Binding-site contacts:
Ligand atom C11 contacts residue LEU141 of chain 1.B at 3.8 Å (hydrophobic).
Ligand atom N2 contacts residue CYS145 of chain 1.B at 3.9 Å.
Ligand atom C17 contacts residue HIS164 of chain 1.B at 3.6 Å.
Ligand atom C3 contacts residue GLN189 of chain 1.B at 3.6 Å.
Ligand atom O4 contacts residue MET165 of chain 1.B at 3.3 Å.
Ligand atom C1 contacts residue GLU166 of chain 1.B at 4.0 Å.
Ligand atom C10 contacts residue GLU166 of chain 1.B at 3.8 Å.
Ligand atom C9 contacts residue GLU166 of chain 1.B at 3.5 Å.
Ligand atom C8 contacts residue HIS163 of chain 1.B at 3.3 Å.
Ligand atom CL contacts residue MET165 of chain 1.B at 3.8 Å.
Ligand atom C9 contacts residue SER144 of chain 1.B at 3.9 Å.
Ligand atom C20 contacts residue ARG188 of chain 1.B at 4.0 Å.
Ligand atom C8 contacts residue GLU166 of chain 1.B at 3.7 Å.
Ligand atom C9 contacts residue HIS163 of chain 1.B at 4.0 Å.
Ligand atom C22 contacts residue GLN189 of chain 1.B at 3.4 Å.
Ligand atom C20 contacts residue GLN189 of chain 1.B at 3.9 Å.
Ligand atom C9 contacts residue PHE140 of chain 1.B at 3.7 Å (hydrophobic).
Ligand atom N3 contacts residue SER144 of chain 1.B at 3.5 Å (h-bond).
Ligand atom CL contacts residue ASP187 of chain 1.B at 3.6 Å.
Ligand atom C19 contacts residue ARG188 of chain 1.B at 3.7 Å.
Ligand atom N3 contacts residue HIS163 of chain 1.B at 2.8 Å (h-bond).
Ligand atom N3 contacts residue GLU166 of chain 1.B at 3.8 Å.
Ligand atom O4 contacts residue GLU166 of chain 1.B at 3.0 Å (salt-bridge).
Ligand atom C11 contacts residue GLU166 of chain 1.B at 3.5 Å.
Ligand atom C6 contacts residue MET165 of chain 1.B at 4.0 Å (hydrophobic).
Ligand atom O1 contacts residue GLU166 of chain 1.B at 3.3 Å (salt-bridge).
Ligand atom C6 contacts residue GLU166 of chain 1.B at 4.0 Å.
Ligand atom C11 contacts residue PHE140 of chain 1.B at 3.8 Å (hydrophobic).
Ligand atom C8 contacts residue CYS145 of chain 1.B at 4.0 Å (hydrophobic).
Ligand atom C18 contacts residue MET165 of chain 1.B at 3.7 Å (hydrophobic).
Ligand atom CL contacts residue HIS41 of chain 1.B at 3.5 Å.
Ligand atom C9 contacts residue LEU141 of chain 1.B at 3.8 Å (hydrophobic).
Ligand atom C11 contacts residue ASN142 of chain 1.B at 3.8 Å.
Ligand atom C12 contacts residue ASN142 of chain 1.B at 4.0 Å.
Ligand atom N contacts residue GLN189 of chain 1.B at 3.7 Å.
Ligand atom C17 contacts residue MET165 of chain 1.B at 3.6 Å (hydrophobic).
Ligand atom C10 contacts residue LEU141 of chain 1.B at 3.9 Å (hydrophobic).
Ligand atom N3 contacts residue PHE140 of chain 1.B at 3.9 Å.
Ligand atom C8 contacts residue MET165 of chain 1.B at 4.0 Å (hydrophobic).
Ligand atom C10 contacts residue ASN142 of chain 1.B at 4.0 Å.

Sequence of chain 1.A:
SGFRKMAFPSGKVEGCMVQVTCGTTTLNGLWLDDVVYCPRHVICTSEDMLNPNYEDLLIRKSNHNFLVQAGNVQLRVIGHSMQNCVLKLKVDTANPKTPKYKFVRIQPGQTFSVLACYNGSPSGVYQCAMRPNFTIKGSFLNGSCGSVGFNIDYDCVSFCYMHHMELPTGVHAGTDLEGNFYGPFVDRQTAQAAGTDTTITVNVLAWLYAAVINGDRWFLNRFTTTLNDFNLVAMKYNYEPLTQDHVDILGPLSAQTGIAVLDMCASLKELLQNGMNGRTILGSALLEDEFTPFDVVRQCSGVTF

Sequence of chain 1.B:
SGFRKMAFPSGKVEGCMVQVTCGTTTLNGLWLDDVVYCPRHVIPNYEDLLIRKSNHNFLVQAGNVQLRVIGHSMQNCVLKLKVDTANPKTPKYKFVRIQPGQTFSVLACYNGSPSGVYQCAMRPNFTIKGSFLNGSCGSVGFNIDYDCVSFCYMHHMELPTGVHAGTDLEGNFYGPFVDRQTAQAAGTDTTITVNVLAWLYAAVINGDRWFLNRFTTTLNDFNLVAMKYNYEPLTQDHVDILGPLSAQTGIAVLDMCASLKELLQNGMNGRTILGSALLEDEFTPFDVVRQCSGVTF

A small-molecule ligand and the protein it binds are described below.
Small molecule (SMILES): COC(=O)CN(C)S(=O)(=O)N1Cc2ccc(Cl)cc2[C@H](C(=O)Nc2cncc3ccccc23)C1